The protein below binds the small molecule below.
Small molecule (SMILES): NC(=[NH2+])NCCC[C@H](N)C(=O)O

Binding-site contacts:
Ligand atom C contacts residue TYR192 of chain 1.C at 3.4 Å (hydrophobic).
Ligand atom CB contacts residue THR86 of chain 1.C at 3.4 Å.
Ligand atom OXT contacts residue ARG316 of chain 1.C at 2.8 Å (salt-bridge).
Ligand atom CZ contacts residue GLU84 of chain 1.C at 3.8 Å.
Ligand atom NE contacts residue TYR192 of chain 1.C at 3.5 Å (h-bond).
Ligand atom NH2 contacts residue TYR192 of chain 1.C at 3.8 Å.
Ligand atom O contacts residue ARG316 of chain 1.C at 3.2 Å (salt-bridge).
Ligand atom CD contacts residue ASP191 of chain 1.C at 3.5 Å.
Ligand atom O contacts residue THR86 of chain 1.C at 3.9 Å.
Ligand atom CD contacts residue ARG171 of chain 1.C at 3.8 Å.
Ligand atom CZ contacts residue ARG171 of chain 1.C at 3.5 Å.
Ligand atom CB contacts residue HIS189 of chain 1.C at 3.4 Å.
Ligand atom N contacts residue CYS317 of chain 1.C at 3.5 Å (h-bond).
Ligand atom NH2 contacts residue GLU84 of chain 1.C at 3.7 Å.
Ligand atom CG contacts residue HIS189 of chain 1.C at 3.5 Å.
Ligand atom CA contacts residue GLU84 of chain 1.C at 3.5 Å.
Ligand atom CG contacts residue THR86 of chain 1.C at 3.8 Å.
Ligand atom N contacts residue GLU84 of chain 1.C at 2.8 Å (salt-bridge).
Ligand atom NH1 contacts residue ASP191 of chain 1.C at 3.2 Å (salt-bridge).
Ligand atom CA contacts residue TYR192 of chain 1.C at 3.3 Å (hydrophobic).
Ligand atom NE contacts residue ARG171 of chain 1.C at 3.4 Å (salt-bridge).
Ligand atom CG contacts residue GLU84 of chain 1.C at 3.6 Å.
Ligand atom C contacts residue ARG316 of chain 1.C at 3.6 Å.
Ligand atom NH2 contacts residue PHE314 of chain 1.C at 3.5 Å.
Ligand atom CA contacts residue CYS317 of chain 1.C at 3.5 Å (hydrophobic).
Ligand atom NE contacts residue GLU84 of chain 1.C at 2.9 Å (salt-bridge).
Ligand atom CD contacts residue HIS189 of chain 1.C at 3.4 Å.
Ligand atom O contacts residue VAL85 of chain 1.C at 3.7 Å.
Ligand atom NH2 contacts residue CYS317 of chain 1.C at 3.6 Å (h-bond).
Ligand atom NH2 contacts residue ARG171 of chain 1.C at 3.3 Å (salt-bridge).
Ligand atom NH1 contacts residue TYR192 of chain 1.C at 3.4 Å.
Ligand atom N contacts residue THR86 of chain 1.C at 2.8 Å (h-bond).
Ligand atom C contacts residue CYS317 of chain 1.C at 3.9 Å (hydrophobic).
Ligand atom CD contacts residue AKG1 of chain 1.L at 3.9 Å.
Ligand atom CA contacts residue THR86 of chain 1.C at 3.6 Å.
Ligand atom N contacts residue VAL85 of chain 1.C at 3.0 Å (h-bond).
Ligand atom CZ contacts residue TYR192 of chain 1.C at 3.4 Å (hydrophobic).
Ligand atom OXT contacts residue TYR192 of chain 1.C at 2.8 Å (h-bond).
Ligand atom NH1 contacts residue ARG171 of chain 1.C at 3.8 Å.
Ligand atom CD contacts residue GLU84 of chain 1.C at 3.8 Å.

Sequence of chain 1.C:
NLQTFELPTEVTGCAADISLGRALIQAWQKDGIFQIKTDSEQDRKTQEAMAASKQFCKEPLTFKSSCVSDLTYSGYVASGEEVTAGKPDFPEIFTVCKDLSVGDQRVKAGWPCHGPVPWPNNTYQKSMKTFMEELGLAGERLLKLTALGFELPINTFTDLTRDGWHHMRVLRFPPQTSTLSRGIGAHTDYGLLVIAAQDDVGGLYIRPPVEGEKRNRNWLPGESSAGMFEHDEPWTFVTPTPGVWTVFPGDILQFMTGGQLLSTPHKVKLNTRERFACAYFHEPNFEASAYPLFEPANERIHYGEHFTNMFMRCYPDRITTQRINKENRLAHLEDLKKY